This small molecule binds to this protein.
Small molecule (SMILES): CC(=O)N[C@@H]1[C@@H](O)[C@H](O)[C@@H](CO)O[C@H]1O

Sequence of chain 1.A:
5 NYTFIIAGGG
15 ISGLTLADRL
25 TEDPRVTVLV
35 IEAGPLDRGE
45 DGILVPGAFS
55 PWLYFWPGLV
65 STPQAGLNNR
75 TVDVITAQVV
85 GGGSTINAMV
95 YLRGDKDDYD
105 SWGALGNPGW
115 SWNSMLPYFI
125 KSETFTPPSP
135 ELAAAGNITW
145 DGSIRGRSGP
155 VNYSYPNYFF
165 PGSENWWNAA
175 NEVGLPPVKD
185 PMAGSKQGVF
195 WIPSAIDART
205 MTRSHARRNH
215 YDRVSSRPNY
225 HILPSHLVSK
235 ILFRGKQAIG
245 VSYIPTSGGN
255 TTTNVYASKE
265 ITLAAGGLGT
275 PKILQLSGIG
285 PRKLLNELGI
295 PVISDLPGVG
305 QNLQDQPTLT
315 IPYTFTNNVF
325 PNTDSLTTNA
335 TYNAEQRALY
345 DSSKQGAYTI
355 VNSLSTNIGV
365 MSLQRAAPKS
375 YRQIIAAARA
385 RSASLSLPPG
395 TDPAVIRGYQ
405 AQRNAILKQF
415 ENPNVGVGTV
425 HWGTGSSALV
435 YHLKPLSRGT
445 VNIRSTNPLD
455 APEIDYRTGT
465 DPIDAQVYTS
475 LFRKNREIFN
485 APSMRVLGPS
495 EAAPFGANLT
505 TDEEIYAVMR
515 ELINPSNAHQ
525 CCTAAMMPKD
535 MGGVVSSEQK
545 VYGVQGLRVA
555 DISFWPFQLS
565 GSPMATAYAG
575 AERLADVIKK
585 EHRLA

Binding-site contacts:
Ligand atom C1 contacts residue ASN254 of chain 1.A at 1.4 Å.
Ligand atom C7 contacts residue ASN254 of chain 1.A at 3.4 Å.
Ligand atom C4 contacts residue ASN254 of chain 1.A at 4.3 Å.
Ligand atom N2 contacts residue ASN254 of chain 1.A at 2.9 Å (h-bond).
Ligand atom O5 contacts residue ASN254 of chain 1.A at 2.4 Å (h-bond).
Ligand atom C5 contacts residue ASN254 of chain 1.A at 3.7 Å.
Ligand atom C2 contacts residue ASN254 of chain 1.A at 2.5 Å.
Ligand atom O6 contacts residue ASN254 of chain 1.A at 4.5 Å.
Ligand atom C3 contacts residue ASN254 of chain 1.A at 3.8 Å.
Ligand atom O7 contacts residue ASN254 of chain 1.A at 3.4 Å (h-bond).
Ligand atom C8 contacts residue ASN254 of chain 1.A at 4.4 Å.